Binding-site contacts:
Ligand atom C1 contacts residue ASN56 of chain 1.A at 1.4 Å.
Ligand atom C4 contacts residue ASN56 of chain 1.A at 4.0 Å.
Ligand atom O5 contacts residue ASN56 of chain 1.A at 2.3 Å (h-bond).
Ligand atom C3 contacts residue ASN56 of chain 1.A at 3.7 Å.
Ligand atom C8 contacts residue LYS52 of chain 1.A at 3.9 Å.
Ligand atom O7 contacts residue ARG34 of chain 1.A at 4.0 Å.
Ligand atom C7 contacts residue ALA55 of chain 1.A at 4.3 Å (hydrophobic).
Ligand atom C5 contacts residue ASN56 of chain 1.A at 3.6 Å.
Ligand atom O6 contacts residue ASN56 of chain 1.A at 4.3 Å.
Ligand atom C2 contacts residue ASN56 of chain 1.A at 2.4 Å.
Ligand atom C8 contacts residue ALA55 of chain 1.A at 4.0 Å (hydrophobic).
Ligand atom O7 contacts residue ASN56 of chain 1.A at 3.3 Å (h-bond).
Ligand atom C7 contacts residue ASN56 of chain 1.A at 3.4 Å.
Ligand atom N2 contacts residue ASN56 of chain 1.A at 3.0 Å (h-bond).

Sequence of chain 1.A:
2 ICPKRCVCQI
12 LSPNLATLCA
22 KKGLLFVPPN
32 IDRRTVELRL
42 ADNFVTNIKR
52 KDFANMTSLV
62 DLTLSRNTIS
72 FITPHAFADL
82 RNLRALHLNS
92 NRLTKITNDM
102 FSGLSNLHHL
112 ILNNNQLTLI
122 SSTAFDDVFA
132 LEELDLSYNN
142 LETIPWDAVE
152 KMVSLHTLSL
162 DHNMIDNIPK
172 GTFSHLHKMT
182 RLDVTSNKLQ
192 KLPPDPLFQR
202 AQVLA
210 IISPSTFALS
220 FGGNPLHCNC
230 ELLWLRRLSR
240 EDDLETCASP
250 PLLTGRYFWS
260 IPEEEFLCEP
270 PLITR

This protein binds this small molecule.
Small molecule (SMILES): CC(=O)N[C@H]1[C@H](O[C@H]2[C@H](O)[C@@H](NC(C)=O)CO[C@@H]2CO)O[C@H](CO)[C@@H](O)[C@@H]1O